Binding-site contacts:
Ligand atom CAR contacts residue TYR271 of chain 1.B at 3.6 Å (hydrophobic).
Ligand atom CAE contacts residue TRP275 of chain 1.B at 3.5 Å (hydrophobic).
Ligand atom OAW contacts residue TYR271 of chain 1.B at 3.5 Å (h-bond).
Ligand atom OAG contacts residue TYR271 of chain 1.B at 4.3 Å.
Ligand atom CAY contacts residue TYR271 of chain 1.B at 4.3 Å (hydrophobic).
Ligand atom CAB contacts residue ILE205 of chain 1.B at 4.4 Å (hydrophobic).
Ligand atom CAC contacts residue TRP275 of chain 1.B at 4.2 Å (hydrophobic).
Ligand atom CAS contacts residue TRP275 of chain 1.B at 3.7 Å (hydrophobic).
Ligand atom CAJ contacts residue MET237 of chain 1.B at 4.4 Å (hydrophobic).
Ligand atom CBC contacts residue TYR271 of chain 1.B at 4.3 Å (hydrophobic).
Ligand atom CAU contacts residue TRP275 of chain 1.B at 4.0 Å (hydrophobic).
Ligand atom CAB contacts residue MET237 of chain 1.B at 3.9 Å (hydrophobic).
Ligand atom CAB contacts residue PHE233 of chain 1.B at 3.7 Å (hydrophobic).
Ligand atom CBA contacts residue PHE233 of chain 1.B at 4.2 Å (hydrophobic).
Ligand atom CAC contacts residue TYR236 of chain 1.B at 3.4 Å (hydrophobic).
Ligand atom CAR contacts residue ASN194 of chain 1.B at 4.3 Å.
Ligand atom CAN contacts residue PHE233 of chain 1.B at 3.8 Å (hydrophobic).
Ligand atom CAD contacts residue TRP275 of chain 1.B at 3.5 Å (hydrophobic).
Ligand atom CAD contacts residue ASN194 of chain 1.B at 3.3 Å.
Ligand atom CAE contacts residue LEU197 of chain 1.B at 4.0 Å (hydrophobic).

Sequence of chain 1.B:
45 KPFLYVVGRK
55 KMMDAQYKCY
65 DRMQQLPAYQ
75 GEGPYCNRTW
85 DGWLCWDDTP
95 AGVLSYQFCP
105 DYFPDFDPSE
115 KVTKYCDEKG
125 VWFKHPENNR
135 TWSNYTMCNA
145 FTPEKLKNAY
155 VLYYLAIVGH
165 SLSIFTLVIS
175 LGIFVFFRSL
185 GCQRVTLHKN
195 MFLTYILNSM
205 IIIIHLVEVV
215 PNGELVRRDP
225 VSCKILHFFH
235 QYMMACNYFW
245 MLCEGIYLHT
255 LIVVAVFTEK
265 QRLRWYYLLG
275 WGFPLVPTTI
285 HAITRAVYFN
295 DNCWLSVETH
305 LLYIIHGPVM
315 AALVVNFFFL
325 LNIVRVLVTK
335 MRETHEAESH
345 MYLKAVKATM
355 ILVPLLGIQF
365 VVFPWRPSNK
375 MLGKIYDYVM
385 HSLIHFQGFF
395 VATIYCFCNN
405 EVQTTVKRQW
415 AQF

The protein below binds the small molecule below.
Small molecule (SMILES): CC(C)CCC[C@@H](C)[C@H]1CC[C@H]2[C@@H]3CC=C4C[C@@H](OC(=O)CCC(=O)O)CC[C@]4(C)[C@H]3CC[C@]12C